Sequence of chain 1.I:
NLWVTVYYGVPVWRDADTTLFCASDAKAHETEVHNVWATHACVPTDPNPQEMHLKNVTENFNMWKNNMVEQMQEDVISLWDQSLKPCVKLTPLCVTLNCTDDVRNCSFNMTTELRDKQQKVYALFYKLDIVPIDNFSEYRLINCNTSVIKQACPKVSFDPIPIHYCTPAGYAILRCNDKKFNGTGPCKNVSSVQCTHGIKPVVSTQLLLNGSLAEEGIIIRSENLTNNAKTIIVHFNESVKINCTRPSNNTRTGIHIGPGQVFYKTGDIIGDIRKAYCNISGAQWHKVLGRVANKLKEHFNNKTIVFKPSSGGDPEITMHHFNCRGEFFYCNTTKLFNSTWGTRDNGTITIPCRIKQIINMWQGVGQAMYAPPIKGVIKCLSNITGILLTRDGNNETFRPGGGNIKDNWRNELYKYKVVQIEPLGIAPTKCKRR

A protein and the small-molecule ligand that binds it are described below.
Small molecule (SMILES): CC(=O)N[C@@H]1[C@@H](O)[C@H](O)[C@@H](CO)O[C@H]1O

Binding-site contacts:
Ligand atom C5 contacts residue LYS273 of chain 1.I at 4.2 Å.
Ligand atom C4 contacts residue ASN275 of chain 1.I at 4.2 Å.
Ligand atom C3 contacts residue ASN275 of chain 1.I at 3.8 Å.
Ligand atom N2 contacts residue ASN275 of chain 1.I at 2.9 Å (h-bond).
Ligand atom C2 contacts residue ASN275 of chain 1.I at 2.5 Å.
Ligand atom O7 contacts residue ASN311 of chain 1.I at 3.8 Å.
Ligand atom C8 contacts residue ILE312 of chain 1.I at 3.9 Å (hydrophobic).
Ligand atom O6 contacts residue LEU418 of chain 1.I at 3.5 Å.
Ligand atom O7 contacts residue THR385 of chain 1.I at 4.5 Å.
Ligand atom C8 contacts residue SER313 of chain 1.I at 3.6 Å.
Ligand atom C5 contacts residue ASN275 of chain 1.I at 3.7 Å.
Ligand atom C8 contacts residue ASN311 of chain 1.I at 3.8 Å.
Ligand atom C8 contacts residue THR385 of chain 1.I at 3.9 Å.
Ligand atom O5 contacts residue ASN275 of chain 1.I at 2.4 Å (h-bond).
Ligand atom O7 contacts residue ASN275 of chain 1.I at 3.2 Å (h-bond).
Ligand atom O5 contacts residue LEU418 of chain 1.I at 4.2 Å.
Ligand atom C3 contacts residue LYS273 of chain 1.I at 4.4 Å.
Ligand atom C8 contacts residue ASN275 of chain 1.I at 4.4 Å.
Ligand atom C1 contacts residue ASN275 of chain 1.I at 1.4 Å.
Ligand atom O4 contacts residue LYS273 of chain 1.I at 4.2 Å.
Ligand atom C7 contacts residue ASN311 of chain 1.I at 4.0 Å.
Ligand atom C7 contacts residue ASN275 of chain 1.I at 3.3 Å.
Ligand atom C6 contacts residue LEU418 of chain 1.I at 4.2 Å (hydrophobic).
Ligand atom O6 contacts residue ASN275 of chain 1.I at 4.5 Å.